Sequence of chain 1.H:
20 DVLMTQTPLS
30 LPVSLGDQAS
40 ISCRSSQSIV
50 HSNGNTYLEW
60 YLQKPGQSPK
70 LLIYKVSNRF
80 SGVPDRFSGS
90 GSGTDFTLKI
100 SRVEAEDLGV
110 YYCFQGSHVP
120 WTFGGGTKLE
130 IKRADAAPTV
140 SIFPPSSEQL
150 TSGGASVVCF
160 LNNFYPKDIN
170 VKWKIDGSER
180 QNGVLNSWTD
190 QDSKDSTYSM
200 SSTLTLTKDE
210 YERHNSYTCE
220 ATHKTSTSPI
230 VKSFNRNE

Sequence of chain 1.B:
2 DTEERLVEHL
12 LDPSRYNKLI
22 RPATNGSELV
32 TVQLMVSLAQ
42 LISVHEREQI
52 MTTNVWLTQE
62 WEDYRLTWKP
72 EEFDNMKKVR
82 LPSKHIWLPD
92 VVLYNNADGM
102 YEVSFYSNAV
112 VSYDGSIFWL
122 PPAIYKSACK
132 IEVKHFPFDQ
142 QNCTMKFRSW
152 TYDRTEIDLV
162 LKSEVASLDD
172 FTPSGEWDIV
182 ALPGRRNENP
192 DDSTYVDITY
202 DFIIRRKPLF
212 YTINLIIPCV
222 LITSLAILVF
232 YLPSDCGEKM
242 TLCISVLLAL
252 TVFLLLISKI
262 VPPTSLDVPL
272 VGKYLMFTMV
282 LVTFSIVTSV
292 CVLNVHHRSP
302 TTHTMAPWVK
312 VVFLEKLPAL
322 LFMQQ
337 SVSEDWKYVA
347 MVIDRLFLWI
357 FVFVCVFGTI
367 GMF

Binding-site contacts:
Ligand atom N2 contacts residue ASN143 of chain 1.B at 2.8 Å (h-bond).
Ligand atom O5 contacts residue ASN143 of chain 1.B at 2.3 Å (h-bond).
Ligand atom C7 contacts residue TYR122 of chain 1.I at 4.0 Å (hydrophobic).
Ligand atom C4 contacts residue ASN143 of chain 1.B at 4.2 Å.
Ligand atom C3 contacts residue ASN143 of chain 1.B at 3.7 Å.
Ligand atom C8 contacts residue TYR121 of chain 1.I at 3.8 Å (hydrophobic).
Ligand atom C7 contacts residue ASN52 of chain 1.H at 4.3 Å.
Ligand atom C2 contacts residue TYR122 of chain 1.I at 3.9 Å (hydrophobic).
Ligand atom C1 contacts residue ASN143 of chain 1.B at 1.4 Å.
Ligand atom C5 contacts residue ASP202 of chain 1.B at 4.3 Å.
Ligand atom O7 contacts residue ASN52 of chain 1.H at 3.5 Å (h-bond).
Ligand atom C6 contacts residue ASN54 of chain 1.H at 3.4 Å.
Ligand atom O5 contacts residue THR145 of chain 1.B at 4.4 Å.
Ligand atom C1 contacts residue TYR122 of chain 1.I at 4.4 Å (hydrophobic).
Ligand atom O4 contacts residue ASP202 of chain 1.B at 4.4 Å.
Ligand atom C2 contacts residue ASN143 of chain 1.B at 2.4 Å.
Ligand atom C6 contacts residue THR145 of chain 1.B at 4.2 Å.
Ligand atom C8 contacts residue ASN52 of chain 1.H at 4.5 Å.
Ligand atom C3 contacts residue TYR122 of chain 1.I at 3.7 Å (hydrophobic).
Ligand atom C7 contacts residue ASN143 of chain 1.B at 3.8 Å.
Ligand atom C2 contacts residue ARG186 of chain 1.B at 3.5 Å.
Ligand atom O7 contacts residue ASN143 of chain 1.B at 4.1 Å.
Ligand atom C3 contacts residue ARG186 of chain 1.B at 4.0 Å.
Ligand atom O3 contacts residue ARG186 of chain 1.B at 3.2 Å (salt-bridge).
Ligand atom C8 contacts residue TYR122 of chain 1.I at 4.1 Å (hydrophobic).
Ligand atom N2 contacts residue ARG186 of chain 1.B at 3.0 Å (salt-bridge).
Ligand atom C8 contacts residue ILE204 of chain 1.B at 3.6 Å (hydrophobic).
Ligand atom O6 contacts residue ASN54 of chain 1.H at 3.5 Å (h-bond).
Ligand atom O3 contacts residue TYR122 of chain 1.I at 4.2 Å.
Ligand atom C5 contacts residue THR145 of chain 1.B at 4.4 Å.
Ligand atom C5 contacts residue ASN143 of chain 1.B at 3.5 Å.
Ligand atom N2 contacts residue TYR122 of chain 1.I at 3.2 Å (h-bond).
Ligand atom C8 contacts residue ARG186 of chain 1.B at 4.3 Å.
Ligand atom C7 contacts residue ARG186 of chain 1.B at 4.0 Å.

The small molecule below binds the protein below.
Small molecule (SMILES): CC(=O)N[C@H]1[C@H](O[C@H]2[C@H](O)[C@@H](NC(C)=O)CO[C@@H]2CO)O[C@H](CO)[C@@H](O[C@@H]2O[C@H](CO)[C@@H](O)[C@H](O)[C@@H]2O)[C@@H]1O

Sequence of chain 1.I:
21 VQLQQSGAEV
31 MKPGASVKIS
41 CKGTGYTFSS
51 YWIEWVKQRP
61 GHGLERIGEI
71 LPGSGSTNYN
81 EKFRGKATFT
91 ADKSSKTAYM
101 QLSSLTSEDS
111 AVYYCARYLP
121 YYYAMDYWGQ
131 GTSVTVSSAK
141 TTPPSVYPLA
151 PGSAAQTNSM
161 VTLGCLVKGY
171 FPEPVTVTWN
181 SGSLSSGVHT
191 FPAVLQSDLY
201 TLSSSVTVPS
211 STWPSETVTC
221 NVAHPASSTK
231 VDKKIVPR